Binding-site contacts:
Ligand atom O5' contacts residue DC1 of chain 1.ID at 2.5 Å (h-bond).
Ligand atom C5 contacts residue PRO416 of chain 1.AA at 3.2 Å (hydrophobic).
Ligand atom N3 contacts residue PRO416 of chain 1.AA at 4.1 Å.
Ligand atom N1 contacts residue PRO205 of chain 1.AA at 4.0 Å.
Ligand atom C4 contacts residue PRO416 of chain 1.AA at 4.0 Å (hydrophobic).
Ligand atom C2' contacts residue PRO416 of chain 1.AA at 4.5 Å (hydrophobic).
Ligand atom N6 contacts residue ASN394 of chain 1.AA at 4.3 Å.
Ligand atom N3 contacts residue PRO205 of chain 1.AA at 4.4 Å.
Ligand atom C8 contacts residue HIS415 of chain 1.AA at 3.3 Å.
Ligand atom C2 contacts residue GLY424 of chain 1.AA at 4.1 Å.
Ligand atom OP2 contacts residue DC1 of chain 1.ID at 2.5 Å (h-bond).
Ligand atom N7 contacts residue HIS415 of chain 1.AA at 3.0 Å (h-bond).
Ligand atom N7 contacts residue PRO416 of chain 1.AA at 3.7 Å.
Ligand atom OP1 contacts residue DC1 of chain 1.ID at 2.5 Å (h-bond).
Ligand atom OP2 contacts residue ASP411 of chain 1.HB at 4.2 Å.
Ligand atom C5 contacts residue HIS415 of chain 1.AA at 4.3 Å.
Ligand atom C5' contacts residue DC1 of chain 1.ID at 3.8 Å.
Ligand atom N6 contacts residue PRO205 of chain 1.AA at 4.2 Å.
Ligand atom N1 contacts residue GLY424 of chain 1.AA at 3.9 Å.
Ligand atom O4' contacts residue DC1 of chain 1.ID at 4.2 Å.
Ligand atom N1 contacts residue PRO416 of chain 1.AA at 3.4 Å (h-bond).
Ligand atom C5 contacts residue PRO205 of chain 1.AA at 4.2 Å (hydrophobic).
Ligand atom P contacts residue DC1 of chain 1.ID at 1.6 Å.
Ligand atom C8 contacts residue PRO416 of chain 1.AA at 4.5 Å (hydrophobic).
Ligand atom C2 contacts residue PRO416 of chain 1.AA at 4.2 Å (hydrophobic).
Ligand atom C6 contacts residue PRO205 of chain 1.AA at 3.9 Å (hydrophobic).
Ligand atom C6 contacts residue PRO416 of chain 1.AA at 2.9 Å (hydrophobic).
Ligand atom N6 contacts residue PRO416 of chain 1.AA at 2.8 Å (h-bond).
Ligand atom N9 contacts residue PRO416 of chain 1.AA at 4.3 Å.
Ligand atom C2 contacts residue PRO205 of chain 1.AA at 4.0 Å (hydrophobic).
Ligand atom N6 contacts residue SER417 of chain 1.AA at 3.5 Å.

A protein and the small-molecule ligand that binds it are described below.
Small molecule (SMILES): Nc1ncnc2c1ncn2[C@H]1C[C@H](O)[C@@H](COP(=O)(O)O)O1

Sequence of chain 1.HB:
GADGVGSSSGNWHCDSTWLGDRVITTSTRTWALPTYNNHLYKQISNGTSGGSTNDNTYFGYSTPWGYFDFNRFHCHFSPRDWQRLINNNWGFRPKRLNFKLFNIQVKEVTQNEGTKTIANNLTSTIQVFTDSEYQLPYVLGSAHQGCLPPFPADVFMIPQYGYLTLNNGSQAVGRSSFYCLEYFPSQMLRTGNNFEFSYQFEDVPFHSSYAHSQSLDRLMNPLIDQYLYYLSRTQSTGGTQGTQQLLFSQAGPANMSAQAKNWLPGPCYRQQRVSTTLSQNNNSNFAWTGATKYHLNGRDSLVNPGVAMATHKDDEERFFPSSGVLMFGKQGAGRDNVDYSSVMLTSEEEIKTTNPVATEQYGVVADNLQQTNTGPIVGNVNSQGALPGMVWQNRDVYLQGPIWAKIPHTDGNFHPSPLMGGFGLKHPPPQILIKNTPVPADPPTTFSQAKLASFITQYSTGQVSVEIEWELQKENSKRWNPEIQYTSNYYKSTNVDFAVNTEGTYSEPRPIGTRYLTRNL

Sequence of chain 1.AA:
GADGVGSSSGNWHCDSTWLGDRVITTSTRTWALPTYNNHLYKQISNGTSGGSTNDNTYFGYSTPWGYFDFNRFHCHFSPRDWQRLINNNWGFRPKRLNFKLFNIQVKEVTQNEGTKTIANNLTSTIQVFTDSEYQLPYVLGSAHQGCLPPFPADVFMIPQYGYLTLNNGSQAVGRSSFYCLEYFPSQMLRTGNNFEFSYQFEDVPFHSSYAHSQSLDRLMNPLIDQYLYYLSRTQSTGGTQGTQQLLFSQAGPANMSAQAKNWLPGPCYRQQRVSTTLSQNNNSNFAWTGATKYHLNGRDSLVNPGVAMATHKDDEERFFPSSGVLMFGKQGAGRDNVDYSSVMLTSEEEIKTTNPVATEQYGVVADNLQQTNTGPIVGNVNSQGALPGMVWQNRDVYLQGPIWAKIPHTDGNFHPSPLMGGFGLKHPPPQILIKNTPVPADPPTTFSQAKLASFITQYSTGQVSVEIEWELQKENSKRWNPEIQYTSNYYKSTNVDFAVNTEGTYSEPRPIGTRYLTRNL